This protein binds this small molecule.
Small molecule (SMILES): CC(C)C[C@@H]1NC(=O)[C@H](C)NC(=O)[C@H](C)NC(=O)[C@H](Cc2ccccc2)NC(=O)[C@H](CCCN=C(N)N)NC(=O)[C@H](C)NC(=O)[C@@H]2CCCN2C(=O)[C@@H](N)CSSC[C@@H](C=O)NC(=O)[C@H](Cc2ccccc2)NC1=O

Binding-site contacts:
Ligand atom C contacts residue SER188 of chain 1.A at 3.0 Å.
Ligand atom O contacts residue GLY186 of chain 1.A at 3.0 Å (h-bond).
Ligand atom N contacts residue HIS44 of chain 1.A at 3.4 Å (h-bond).
Ligand atom CB contacts residue ASP47 of chain 1.A at 3.7 Å.
Ligand atom SG contacts residue ASP47 of chain 1.A at 3.6 Å.
Ligand atom N contacts residue MRZ1 of chain 1.H at 2.9 Å.
Ligand atom CE2 contacts residue SER207 of chain 1.A at 3.6 Å.
Ligand atom CD2 contacts residue SER207 of chain 1.A at 3.4 Å.
Ligand atom O contacts residue LYS185 of chain 1.A at 3.1 Å (salt-bridge).
Ligand atom CG contacts residue VAL87 of chain 1.A at 3.6 Å (hydrophobic).
Ligand atom N contacts residue VAL87 of chain 1.A at 3.6 Å.
Ligand atom CZ contacts residue GLY90 of chain 1.A at 3.6 Å.
Ligand atom O contacts residue MRZ1 of chain 1.H at 3.7 Å.
Ligand atom CA contacts residue SER188 of chain 1.A at 3.4 Å.
Ligand atom CD1 contacts residue HIS27 of chain 1.A at 3.7 Å.
Ligand atom CB contacts residue HIS44 of chain 1.A at 3.7 Å.
Ligand atom CB contacts residue SER188 of chain 1.A at 3.2 Å.
Ligand atom CD contacts residue VAL87 of chain 1.A at 3.2 Å (hydrophobic).
Ligand atom CB contacts residue MRZ1 of chain 1.H at 1.5 Å.
Ligand atom CA contacts residue VAL87 of chain 1.A at 3.4 Å (hydrophobic).
Ligand atom NE contacts residue TYR165 of chain 1.A at 3.6 Å.
Ligand atom CE2 contacts residue TRP208 of chain 1.A at 3.7 Å (hydrophobic).
Ligand atom O contacts residue SER188 of chain 1.A at 3.4 Å (h-bond).
Ligand atom CD2 contacts residue HIS44 of chain 1.A at 3.6 Å.
Ligand atom CA contacts residue SER207 of chain 1.A at 3.7 Å.
Ligand atom CA contacts residue MRZ1 of chain 1.H at 2.6 Å.
Ligand atom CD2 contacts residue TRP208 of chain 1.A at 3.7 Å (hydrophobic).
Ligand atom O contacts residue GLY209 of chain 1.A at 3.0 Å (h-bond).
Ligand atom O contacts residue TRP208 of chain 1.A at 3.2 Å.
Ligand atom CA contacts residue GLY209 of chain 1.A at 3.7 Å.
Ligand atom O contacts residue LYS185 of chain 1.A at 3.3 Å (salt-bridge).
Ligand atom CZ contacts residue TYR165 of chain 1.A at 3.4 Å (hydrophobic).
Ligand atom O contacts residue LYS185 of chain 1.A at 3.2 Å.
Ligand atom C contacts residue MRZ1 of chain 1.H at 3.6 Å.
Ligand atom NH1 contacts residue TYR165 of chain 1.A at 3.5 Å.
Ligand atom NH2 contacts residue SER88 of chain 1.A at 3.2 Å (h-bond).
Ligand atom N contacts residue ASP47 of chain 1.A at 2.8 Å (salt-bridge).
Ligand atom NH2 contacts residue GLU89 of chain 1.A at 3.0 Å (salt-bridge).
Ligand atom N contacts residue SER188 of chain 1.A at 3.0 Å (h-bond).
Ligand atom CD contacts residue TYR165 of chain 1.A at 3.6 Å (hydrophobic).

Sequence of chain 1.A:
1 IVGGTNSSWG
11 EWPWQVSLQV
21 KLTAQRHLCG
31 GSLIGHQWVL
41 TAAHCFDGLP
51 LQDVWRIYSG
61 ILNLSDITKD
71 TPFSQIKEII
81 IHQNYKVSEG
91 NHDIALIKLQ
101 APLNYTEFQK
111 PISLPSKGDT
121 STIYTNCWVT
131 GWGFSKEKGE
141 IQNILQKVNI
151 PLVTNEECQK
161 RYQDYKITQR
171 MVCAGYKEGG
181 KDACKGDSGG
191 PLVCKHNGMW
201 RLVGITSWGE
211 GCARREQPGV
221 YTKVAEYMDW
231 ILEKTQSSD